Binding-site contacts:
Ligand atom O11 contacts residue GLU363 of chain 1.B at 3.7 Å.
Ligand atom O2 contacts residue GLU414 of chain 1.B at 2.6 Å (salt-bridge).
Ligand atom P1 contacts residue CA1 of chain 1.F at 3.8 Å.
Ligand atom C2 contacts residue GLU414 of chain 1.B at 3.8 Å.
Ligand atom O43 contacts residue GLU363 of chain 1.B at 3.3 Å (salt-bridge).
Ligand atom O2 contacts residue HIS333 of chain 1.B at 4.2 Å.
Ligand atom O2 contacts residue GLU363 of chain 1.B at 2.8 Å (salt-bridge).
Ligand atom P1 contacts residue GLU414 of chain 1.B at 4.2 Å.
Ligand atom O12 contacts residue HIS333 of chain 1.B at 3.7 Å.
Ligand atom O13 contacts residue ASN334 of chain 1.B at 3.9 Å.
Ligand atom O42 contacts residue SER521 of chain 1.B at 3.4 Å (h-bond).
Ligand atom O3 contacts residue TYR550 of chain 1.B at 3.1 Å.
Ligand atom C4 contacts residue GLU414 of chain 1.B at 4.0 Å.
Ligand atom O11 contacts residue ASN334 of chain 1.B at 3.0 Å (h-bond).
Ligand atom C4 contacts residue TYR550 of chain 1.B at 4.3 Å (hydrophobic).
Ligand atom C2 contacts residue HIS333 of chain 1.B at 4.3 Å.
Ligand atom C2 contacts residue GLU363 of chain 1.B at 4.1 Å.
Ligand atom O41 contacts residue LYS469 of chain 1.B at 4.2 Å.
Ligand atom O1 contacts residue CA1 of chain 1.F at 4.2 Å.
Ligand atom O1 contacts residue GLU414 of chain 1.B at 3.7 Å.
Ligand atom C5 contacts residue TYR550 of chain 1.B at 4.3 Å (hydrophobic).
Ligand atom P1 contacts residue ASN334 of chain 1.B at 3.9 Å.
Ligand atom O11 contacts residue GLU414 of chain 1.B at 3.4 Å (salt-bridge).
Ligand atom O41 contacts residue GLU414 of chain 1.B at 3.7 Å.
Ligand atom O11 contacts residue HIS333 of chain 1.B at 3.6 Å.
Ligand atom O42 contacts residue ARG548 of chain 1.B at 3.9 Å.
Ligand atom C3 contacts residue TYR550 of chain 1.B at 3.3 Å (hydrophobic).
Ligand atom C2 contacts residue TYR550 of chain 1.B at 3.8 Å (hydrophobic).
Ligand atom O2 contacts residue CA1 of chain 1.F at 3.1 Å.
Ligand atom O53 contacts residue LYS469 of chain 1.B at 4.2 Å.
Ligand atom C1 contacts residue GLU414 of chain 1.B at 4.2 Å.
Ligand atom O42 contacts residue LYS467 of chain 1.B at 4.0 Å.
Ligand atom O11 contacts residue ASP365 of chain 1.B at 3.9 Å.
Ligand atom O43 contacts residue ARG548 of chain 1.B at 4.0 Å.
Ligand atom O3 contacts residue ARG548 of chain 1.B at 3.4 Å (salt-bridge).
Ligand atom P1 contacts residue HIS333 of chain 1.B at 4.2 Å.
Ligand atom O13 contacts residue HIS380 of chain 1.B at 3.3 Å (h-bond).
Ligand atom O11 contacts residue CA1 of chain 1.F at 2.5 Å.
Ligand atom O43 contacts residue GLU414 of chain 1.B at 3.7 Å.
Ligand atom O3 contacts residue GLU363 of chain 1.B at 4.1 Å.

This protein binds this small molecule.
Small molecule (SMILES): O=P(O)(O)O[C@@H]1[C@H](O)[C@H](O)[C@@H](OP(=O)(O)O)[C@H](OP(=O)(O)O)[C@H]1O

Sequence of chain 1.B:
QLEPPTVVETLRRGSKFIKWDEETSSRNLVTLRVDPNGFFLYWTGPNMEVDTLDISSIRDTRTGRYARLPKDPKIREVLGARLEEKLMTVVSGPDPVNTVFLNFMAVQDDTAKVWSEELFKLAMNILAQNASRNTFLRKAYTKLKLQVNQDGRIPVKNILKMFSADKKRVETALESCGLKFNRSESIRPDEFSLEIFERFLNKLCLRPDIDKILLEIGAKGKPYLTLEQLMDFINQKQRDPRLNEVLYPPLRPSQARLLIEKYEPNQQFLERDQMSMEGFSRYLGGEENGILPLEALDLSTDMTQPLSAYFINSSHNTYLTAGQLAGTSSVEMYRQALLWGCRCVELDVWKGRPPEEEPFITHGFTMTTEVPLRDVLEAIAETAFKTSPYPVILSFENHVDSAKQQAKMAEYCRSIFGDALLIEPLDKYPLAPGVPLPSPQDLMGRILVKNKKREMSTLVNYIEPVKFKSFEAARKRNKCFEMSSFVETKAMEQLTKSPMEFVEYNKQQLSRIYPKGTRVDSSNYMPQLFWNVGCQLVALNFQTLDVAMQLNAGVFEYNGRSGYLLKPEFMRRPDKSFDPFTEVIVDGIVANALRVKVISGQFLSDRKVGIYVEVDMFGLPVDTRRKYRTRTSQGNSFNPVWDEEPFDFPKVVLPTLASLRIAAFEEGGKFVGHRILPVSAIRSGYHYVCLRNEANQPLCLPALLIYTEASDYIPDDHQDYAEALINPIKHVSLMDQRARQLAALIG